This protein binds this small molecule.
Small molecule (SMILES): CC(=O)N[C@@H]1[C@@H](O)[C@H](O)[C@@H](CO)O[C@H]1O

Sequence of chain 1.E:
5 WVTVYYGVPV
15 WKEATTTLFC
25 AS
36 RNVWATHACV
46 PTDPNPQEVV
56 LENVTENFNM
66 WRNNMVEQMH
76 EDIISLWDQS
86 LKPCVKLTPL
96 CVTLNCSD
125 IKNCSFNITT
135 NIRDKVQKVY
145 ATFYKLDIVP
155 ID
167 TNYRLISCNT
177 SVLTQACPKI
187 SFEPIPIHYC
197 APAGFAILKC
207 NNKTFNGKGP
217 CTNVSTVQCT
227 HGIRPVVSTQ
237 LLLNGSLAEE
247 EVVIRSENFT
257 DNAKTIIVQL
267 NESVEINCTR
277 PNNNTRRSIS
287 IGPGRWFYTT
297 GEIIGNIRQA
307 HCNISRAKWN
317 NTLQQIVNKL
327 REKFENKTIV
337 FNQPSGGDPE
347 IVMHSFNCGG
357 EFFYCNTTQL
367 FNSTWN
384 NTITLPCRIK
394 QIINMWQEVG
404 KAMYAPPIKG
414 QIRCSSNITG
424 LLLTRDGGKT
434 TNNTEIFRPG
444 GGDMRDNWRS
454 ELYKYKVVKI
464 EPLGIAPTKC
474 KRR

Binding-site contacts:
Ligand atom C4 contacts residue ASN100 of chain 1.E at 4.4 Å.
Ligand atom C8 contacts residue THR167 of chain 1.E at 4.5 Å.
Ligand atom C2 contacts residue ASN100 of chain 1.E at 2.6 Å.
Ligand atom C8 contacts residue ASN168 of chain 1.E at 3.1 Å.
Ligand atom C3 contacts residue ASN100 of chain 1.E at 3.9 Å.
Ligand atom C7 contacts residue ASN100 of chain 1.E at 3.3 Å.
Ligand atom C1 contacts residue ASN100 of chain 1.E at 1.5 Å.
Ligand atom C5 contacts residue ASN100 of chain 1.E at 3.9 Å.
Ligand atom C8 contacts residue ASN100 of chain 1.E at 3.7 Å.
Ligand atom O5 contacts residue ASN100 of chain 1.E at 2.5 Å (h-bond).
Ligand atom N2 contacts residue ASN100 of chain 1.E at 3.0 Å (h-bond).
Ligand atom O7 contacts residue ASN100 of chain 1.E at 3.4 Å (h-bond).